This small molecule binds to this protein.
Small molecule (SMILES): CCCCCCCC(=O)OC[C@H](COP(=O)(O)O[C@@H]1[C@H](O)[C@H](O)[C@@H](OP(=O)(O)O)[C@H](OP(=O)(O)O)[C@H]1O)OC(=O)CCCCCCC

Sequence of chain 3.A:
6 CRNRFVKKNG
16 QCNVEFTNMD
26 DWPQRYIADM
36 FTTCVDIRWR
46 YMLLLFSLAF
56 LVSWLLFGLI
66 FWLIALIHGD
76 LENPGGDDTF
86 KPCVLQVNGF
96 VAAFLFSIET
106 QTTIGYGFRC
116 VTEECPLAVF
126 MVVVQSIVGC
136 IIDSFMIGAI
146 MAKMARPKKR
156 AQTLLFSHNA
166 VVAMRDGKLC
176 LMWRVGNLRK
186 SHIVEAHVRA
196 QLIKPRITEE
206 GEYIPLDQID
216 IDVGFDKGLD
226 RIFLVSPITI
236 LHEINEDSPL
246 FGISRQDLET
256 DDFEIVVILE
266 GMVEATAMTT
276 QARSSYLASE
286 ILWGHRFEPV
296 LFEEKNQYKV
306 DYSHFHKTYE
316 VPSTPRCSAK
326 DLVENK

Binding-site contacts:
Ligand atom O53 contacts residue LYS148 of chain 3.A at 3.0 Å (salt-bridge).
Ligand atom O12 contacts residue ARG43 of chain 3.A at 4.0 Å.
Ligand atom P1 contacts residue ARG43 of chain 3.A at 3.8 Å.
Ligand atom O53 contacts residue ARG151 of chain 3.A at 3.0 Å (salt-bridge).
Ligand atom P5 contacts residue LYS153 of chain 3.A at 4.3 Å.
Ligand atom O52 contacts residue LYS153 of chain 3.A at 2.9 Å (salt-bridge).
Ligand atom O51 contacts residue LYS154 of chain 3.A at 2.7 Å (salt-bridge).
Ligand atom O5 contacts residue LYS154 of chain 3.A at 4.1 Å.
Ligand atom O1 contacts residue TRP44 of chain 3.A at 3.7 Å.
Ligand atom C2 contacts residue ARG43 of chain 3.A at 3.8 Å.
Ligand atom O6 contacts residue TRP44 of chain 3.A at 3.5 Å.
Ligand atom C4 contacts residue ARG43 of chain 3.A at 4.3 Å.
Ligand atom O11 contacts residue ARG45 of chain 3.A at 3.4 Å (salt-bridge).
Ligand atom P1 contacts residue ARG45 of chain 3.A at 4.0 Å.
Ligand atom O6 contacts residue LYS148 of chain 3.A at 4.2 Å.
Ligand atom O52 contacts residue ARG151 of chain 3.A at 3.0 Å (salt-bridge).
Ligand atom P5 contacts residue LYS154 of chain 3.A at 3.4 Å.
Ligand atom C6 contacts residue ARG43 of chain 3.A at 3.7 Å.
Ligand atom C2C contacts residue TRP44 of chain 3.A at 4.1 Å (hydrophobic).
Ligand atom O12 contacts residue ARG45 of chain 3.A at 2.9 Å (salt-bridge).
Ligand atom P1 contacts residue TRP44 of chain 3.A at 4.2 Å.
Ligand atom C6 contacts residue TRP44 of chain 3.A at 4.4 Å (hydrophobic).
Ligand atom P5 contacts residue ARG151 of chain 3.A at 3.0 Å.
Ligand atom O53 contacts residue ASP41 of chain 3.A at 4.2 Å.
Ligand atom P5 contacts residue LYS148 of chain 3.A at 4.3 Å.
Ligand atom O11 contacts residue ARG43 of chain 3.A at 2.6 Å (salt-bridge).
Ligand atom O43 contacts residue LYS154 of chain 3.A at 4.5 Å.
Ligand atom O2 contacts residue ARG43 of chain 3.A at 2.8 Å.
Ligand atom O52 contacts residue LYS154 of chain 3.A at 3.0 Å (salt-bridge).
Ligand atom O42 contacts residue LYS154 of chain 3.A at 3.5 Å (salt-bridge).
Ligand atom O13 contacts residue TRP44 of chain 3.A at 4.1 Å.
Ligand atom O1 contacts residue ARG43 of chain 3.A at 3.0 Å.
Ligand atom O51 contacts residue ARG151 of chain 3.A at 3.1 Å (salt-bridge).
Ligand atom O6 contacts residue ARG43 of chain 3.A at 4.0 Å.
Ligand atom C1C contacts residue TRP44 of chain 3.A at 4.2 Å (hydrophobic).
Ligand atom C1 contacts residue ARG43 of chain 3.A at 3.7 Å.
Ligand atom O12 contacts residue TRP44 of chain 3.A at 3.5 Å.
Ligand atom O53 contacts residue ILE42 of chain 3.A at 3.7 Å.